Binding-site contacts:
Ligand atom O20 contacts residue SER144 of chain 1.A at 3.3 Å (h-bond).
Ligand atom C09 contacts residue MET49 of chain 1.A at 3.5 Å (hydrophobic).
Ligand atom C05 contacts residue HIS164 of chain 1.A at 3.3 Å.
Ligand atom C05 contacts residue MET49 of chain 1.A at 3.9 Å (hydrophobic).
Ligand atom C05 contacts residue HIS41 of chain 1.A at 3.7 Å.
Ligand atom C01 contacts residue MET165 of chain 1.A at 3.5 Å (hydrophobic).
Ligand atom C02 contacts residue ARG188 of chain 1.A at 3.6 Å.
Ligand atom C08 contacts residue MET49 of chain 1.A at 3.5 Å (hydrophobic).
Ligand atom C11 contacts residue CYS44 of chain 1.A at 3.5 Å (hydrophobic).
Ligand atom O20 contacts residue CYS145 of chain 1.A at 2.9 Å (h-bond).
Ligand atom C02 contacts residue MET49 of chain 1.A at 3.2 Å (hydrophobic).
Ligand atom C04 contacts residue MET49 of chain 1.A at 3.7 Å (hydrophobic).
Ligand atom C01 contacts residue ARG188 of chain 1.A at 3.6 Å.
Ligand atom C09 contacts residue HIS41 of chain 1.A at 3.1 Å.
Ligand atom N19 contacts residue CYS145 of chain 1.A at 3.0 Å (h-bond).
Ligand atom O15 contacts residue CYS145 of chain 1.A at 3.3 Å (h-bond).
Ligand atom C01 contacts residue MET49 of chain 1.A at 3.5 Å (hydrophobic).
Ligand atom C10 contacts residue HIS41 of chain 1.A at 3.4 Å.
Ligand atom O15 contacts residue DMS1 of chain 1.C at 2.9 Å.
Ligand atom O15 contacts residue HIS164 of chain 1.A at 3.7 Å.
Ligand atom C06 contacts residue HIS164 of chain 1.A at 3.6 Å.
Ligand atom C12 contacts residue MET49 of chain 1.A at 3.5 Å (hydrophobic).
Ligand atom C02 contacts residue GLN189 of chain 1.A at 3.6 Å.
Ligand atom C11 contacts residue THR45 of chain 1.A at 3.8 Å.
Ligand atom C06 contacts residue MET165 of chain 1.A at 3.2 Å (hydrophobic).
Ligand atom S14 contacts residue CYS145 of chain 1.A at 3.8 Å.
Ligand atom C10 contacts residue MET49 of chain 1.A at 3.5 Å (hydrophobic).
Ligand atom C11 contacts residue MET49 of chain 1.A at 3.5 Å (hydrophobic).
Ligand atom S14 contacts residue HIS41 of chain 1.A at 3.8 Å.
Ligand atom C01 contacts residue ASP187 of chain 1.A at 3.9 Å.
Ligand atom C13 contacts residue MET49 of chain 1.A at 3.5 Å (hydrophobic).
Ligand atom C03 contacts residue MET49 of chain 1.A at 3.3 Å (hydrophobic).
Ligand atom C17 contacts residue CYS145 of chain 1.A at 3.9 Å (hydrophobic).
Ligand atom C17 contacts residue GLY143 of chain 1.A at 4.0 Å.
Ligand atom C06 contacts residue MET49 of chain 1.A at 3.8 Å (hydrophobic).
Ligand atom C12 contacts residue SER46 of chain 1.A at 3.9 Å.
Ligand atom C03 contacts residue GLN189 of chain 1.A at 4.0 Å.
Ligand atom O20 contacts residue GLY143 of chain 1.A at 3.0 Å (h-bond).
Ligand atom C12 contacts residue THR45 of chain 1.A at 4.0 Å.
Ligand atom N19 contacts residue GLY143 of chain 1.A at 3.2 Å (h-bond).

Sequence of chain 1.A:
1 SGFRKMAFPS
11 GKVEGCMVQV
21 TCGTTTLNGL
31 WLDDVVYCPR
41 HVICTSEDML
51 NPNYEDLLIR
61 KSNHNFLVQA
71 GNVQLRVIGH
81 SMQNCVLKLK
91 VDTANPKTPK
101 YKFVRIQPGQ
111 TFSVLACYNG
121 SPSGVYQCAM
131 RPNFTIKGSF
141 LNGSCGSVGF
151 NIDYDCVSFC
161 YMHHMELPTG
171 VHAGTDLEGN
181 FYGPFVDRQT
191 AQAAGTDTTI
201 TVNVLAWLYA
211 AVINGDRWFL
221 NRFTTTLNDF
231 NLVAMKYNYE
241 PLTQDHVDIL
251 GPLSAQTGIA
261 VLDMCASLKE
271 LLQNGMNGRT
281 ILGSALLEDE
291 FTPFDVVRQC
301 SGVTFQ

The small molecule below binds the protein below.
Small molecule (SMILES): O=C(CS(=O)C(c1ccccc1)c1ccccc1)NO